The small molecule below binds the protein below.
Small molecule (SMILES): CC(=O)NCC(=O)NCC(=O)N[C@@H](CCC(=O)O)C(=O)N[C@@H](C)C(=O)N[C@@H](CC(C)C)C(=O)N[C@@H](C)C(=O)N[C@@H](CC(=O)O)C(N)=O

Sequence of chain 1.A:
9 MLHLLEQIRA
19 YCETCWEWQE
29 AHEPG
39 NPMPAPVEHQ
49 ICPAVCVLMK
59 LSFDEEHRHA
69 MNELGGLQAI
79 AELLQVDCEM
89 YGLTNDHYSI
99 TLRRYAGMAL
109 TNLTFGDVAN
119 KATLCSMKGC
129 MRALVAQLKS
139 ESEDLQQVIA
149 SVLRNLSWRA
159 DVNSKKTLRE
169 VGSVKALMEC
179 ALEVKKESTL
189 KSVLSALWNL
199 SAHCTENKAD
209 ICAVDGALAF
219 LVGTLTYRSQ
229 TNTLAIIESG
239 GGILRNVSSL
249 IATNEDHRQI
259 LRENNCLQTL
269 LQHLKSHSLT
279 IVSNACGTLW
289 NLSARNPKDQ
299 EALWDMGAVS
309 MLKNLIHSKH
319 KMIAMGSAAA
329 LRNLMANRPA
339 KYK

Binding-site contacts:
Ligand atom O contacts residue ARG152 of chain 1.A at 3.5 Å.
Ligand atom CB contacts residue ASN153 of chain 1.A at 3.4 Å.
Ligand atom O contacts residue TRP196 of chain 1.A at 3.1 Å.
Ligand atom C contacts residue ASN197 of chain 1.A at 3.5 Å.
Ligand atom C contacts residue TRP196 of chain 1.A at 3.5 Å (hydrophobic).
Ligand atom OE2 contacts residue GLY114 of chain 1.A at 3.6 Å (h-bond).
Ligand atom CB contacts residue TRP156 of chain 1.A at 3.7 Å (hydrophobic).
Ligand atom N contacts residue TRP156 of chain 1.A at 3.6 Å.
Ligand atom OE2 contacts residue LYS119 of chain 1.A at 2.7 Å (salt-bridge).
Ligand atom O contacts residue ARG152 of chain 1.A at 2.9 Å (salt-bridge).
Ligand atom N contacts residue THR109 of chain 1.A at 3.6 Å.
Ligand atom C contacts residue ASN110 of chain 1.A at 3.6 Å.
Ligand atom CB contacts residue ASN110 of chain 1.A at 3.4 Å.
Ligand atom O contacts residue THR109 of chain 1.A at 3.4 Å.
Ligand atom OE1 contacts residue GLY114 of chain 1.A at 3.2 Å (h-bond).
Ligand atom OE1 contacts residue PHE113 of chain 1.A at 3.6 Å.
Ligand atom O contacts residue ASN197 of chain 1.A at 3.0 Å (h-bond).
Ligand atom N contacts residue ARG152 of chain 1.A at 3.7 Å.
Ligand atom N contacts residue ASN110 of chain 1.A at 2.7 Å (h-bond).
Ligand atom O contacts residue PHE61 of chain 1.A at 3.6 Å.
Ligand atom OD2 contacts residue GLN145 of chain 1.A at 3.7 Å.
Ligand atom CD contacts residue TRP156 of chain 1.A at 3.4 Å (hydrophobic).
Ligand atom CB contacts residue ASN110 of chain 1.A at 3.5 Å.
Ligand atom C contacts residue PHE113 of chain 1.A at 3.6 Å (hydrophobic).
Ligand atom CA contacts residue SER193 of chain 1.A at 3.3 Å.
Ligand atom CD contacts residue GLY114 of chain 1.A at 3.7 Å.
Ligand atom N contacts residue ASN153 of chain 1.A at 3.2 Å (h-bond).
Ligand atom CA contacts residue ASN153 of chain 1.A at 3.5 Å.
Ligand atom O contacts residue TRP156 of chain 1.A at 3.5 Å.
Ligand atom OE2 contacts residue TRP156 of chain 1.A at 3.3 Å.
Ligand atom O contacts residue ASN153 of chain 1.A at 2.9 Å (h-bond).
Ligand atom N contacts residue ASN197 of chain 1.A at 2.7 Å (h-bond).
Ligand atom CA contacts residue ASN110 of chain 1.A at 3.6 Å.
Ligand atom CA contacts residue TRP156 of chain 1.A at 3.5 Å (hydrophobic).
Ligand atom CA contacts residue ASN110 of chain 1.A at 3.5 Å.
Ligand atom C contacts residue ARG152 of chain 1.A at 3.6 Å.
Ligand atom CA contacts residue TRP196 of chain 1.A at 3.5 Å (hydrophobic).
Ligand atom CA contacts residue ASN197 of chain 1.A at 3.1 Å.
Ligand atom CD2 contacts residue PHE113 of chain 1.A at 3.3 Å (hydrophobic).
Ligand atom CG contacts residue TRP156 of chain 1.A at 3.4 Å (hydrophobic).